This small molecule binds to this protein.
Small molecule (SMILES): NC(=O)CC[C@H](NC(=O)[C@@H](N)CC(N)=O)C(=O)O

Binding-site contacts:
Ligand atom OD1 contacts residue NAG1 of chain 2.L at 3.2 Å.
Ligand atom N contacts residue ASN78 of chain 2.G at 3.7 Å.
Ligand atom CG contacts residue NAG1 of chain 2.L at 2.4 Å.
Ligand atom CA contacts residue NAG1 of chain 2.L at 3.9 Å.
Ligand atom ND2 contacts residue NAG1 of chain 2.L at 1.4 Å.
Ligand atom CG contacts residue ASN78 of chain 2.G at 3.5 Å.
Ligand atom N contacts residue NAG1 of chain 2.L at 3.8 Å.
Ligand atom ND2 contacts residue ASN78 of chain 2.G at 2.9 Å (h-bond).
Ligand atom OD1 contacts residue ASN78 of chain 2.G at 3.4 Å (h-bond).
Ligand atom CB contacts residue NAG1 of chain 2.L at 3.3 Å.
Ligand atom OD1 contacts residue TYR77 of chain 2.G at 4.2 Å.

Sequence of chain 2.G:
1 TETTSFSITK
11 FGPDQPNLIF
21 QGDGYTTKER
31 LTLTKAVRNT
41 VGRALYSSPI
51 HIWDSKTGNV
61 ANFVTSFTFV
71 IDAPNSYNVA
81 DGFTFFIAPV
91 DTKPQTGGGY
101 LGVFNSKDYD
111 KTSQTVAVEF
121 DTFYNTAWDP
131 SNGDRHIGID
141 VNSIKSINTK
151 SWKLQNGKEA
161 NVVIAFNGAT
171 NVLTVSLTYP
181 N